Sequence of chain 1.I:
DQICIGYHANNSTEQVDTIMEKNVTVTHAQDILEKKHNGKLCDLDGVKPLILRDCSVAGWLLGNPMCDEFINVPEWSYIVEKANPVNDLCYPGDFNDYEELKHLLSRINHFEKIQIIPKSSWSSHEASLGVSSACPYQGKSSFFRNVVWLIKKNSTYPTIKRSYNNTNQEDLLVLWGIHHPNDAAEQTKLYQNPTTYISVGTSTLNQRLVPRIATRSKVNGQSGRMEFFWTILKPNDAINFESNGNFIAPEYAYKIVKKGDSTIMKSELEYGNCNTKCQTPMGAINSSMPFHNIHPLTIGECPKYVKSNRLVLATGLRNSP

A small-molecule ligand and the protein it binds are described below.
Small molecule (SMILES): CC(=O)N[C@@H]1[C@@H](O)[C@H](O)[C@@H](CO)O[C@H]1O

Binding-site contacts:
Ligand atom C5 contacts residue ASN11 of chain 1.I at 3.6 Å.
Ligand atom C1 contacts residue ASN11 of chain 1.I at 1.5 Å.
Ligand atom C7 contacts residue ASN11 of chain 1.I at 3.6 Å.
Ligand atom C2 contacts residue ASN11 of chain 1.I at 2.7 Å.
Ligand atom O7 contacts residue ASN11 of chain 1.I at 3.9 Å.
Ligand atom C4 contacts residue ASN11 of chain 1.I at 4.3 Å.
Ligand atom O5 contacts residue ASN11 of chain 1.I at 2.4 Å (h-bond).
Ligand atom C3 contacts residue ASN11 of chain 1.I at 3.9 Å.
Ligand atom N2 contacts residue ASN11 of chain 1.I at 3.1 Å (h-bond).